Sequence of chain 14.B:
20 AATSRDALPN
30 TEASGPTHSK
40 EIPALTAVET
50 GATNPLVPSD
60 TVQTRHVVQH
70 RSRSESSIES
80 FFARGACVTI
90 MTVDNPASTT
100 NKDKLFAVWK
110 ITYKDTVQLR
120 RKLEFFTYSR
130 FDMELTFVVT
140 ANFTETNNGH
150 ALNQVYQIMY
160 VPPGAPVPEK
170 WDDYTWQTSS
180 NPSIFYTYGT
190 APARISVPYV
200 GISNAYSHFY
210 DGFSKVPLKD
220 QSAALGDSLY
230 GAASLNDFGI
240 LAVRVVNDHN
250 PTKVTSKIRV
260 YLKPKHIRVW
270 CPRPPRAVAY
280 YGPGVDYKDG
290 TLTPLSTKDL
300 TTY

The protein below binds the small molecule below.
Small molecule (SMILES): CCOC(=O)c1ccc(OCCCCC2CCN(c3ccc(C)nn3)CC2)cc1

Sequence of chain 14.D:
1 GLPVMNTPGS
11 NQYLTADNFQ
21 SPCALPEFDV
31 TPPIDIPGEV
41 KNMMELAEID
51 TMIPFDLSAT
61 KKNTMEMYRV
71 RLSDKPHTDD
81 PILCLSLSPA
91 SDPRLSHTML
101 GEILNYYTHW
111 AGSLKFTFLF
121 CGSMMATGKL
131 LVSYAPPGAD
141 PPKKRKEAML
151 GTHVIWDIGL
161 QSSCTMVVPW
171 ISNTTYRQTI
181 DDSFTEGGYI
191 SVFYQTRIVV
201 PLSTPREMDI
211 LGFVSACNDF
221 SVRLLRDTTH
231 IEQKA

Binding-site contacts:
Ligand atom C23 contacts residue PHE237 of chain 14.B at 3.8 Å (hydrophobic).
Ligand atom C13 contacts residue PHE237 of chain 14.B at 3.7 Å (hydrophobic).
Ligand atom C7 contacts residue TYR159 of chain 14.B at 3.7 Å (hydrophobic).
Ligand atom C20 contacts residue TYR112 of chain 14.B at 3.4 Å (hydrophobic).
Ligand atom C12 contacts residue VAL199 of chain 14.B at 3.7 Å (hydrophobic).
Ligand atom N4 contacts residue LEU240 of chain 14.B at 3.3 Å.
Ligand atom C21 contacts residue PHE237 of chain 14.B at 3.7 Å (hydrophobic).
Ligand atom C7 contacts residue VAL196 of chain 14.B at 3.5 Å (hydrophobic).
Ligand atom C13 contacts residue MET132 of chain 14.B at 3.8 Å (hydrophobic).
Ligand atom C26 contacts residue THR111 of chain 14.B at 3.6 Å.
Ligand atom C5 contacts residue TYR159 of chain 14.B at 3.7 Å (hydrophobic).
Ligand atom C3 contacts residue ALA24 of chain 14.D at 3.5 Å (hydrophobic).
Ligand atom C26 contacts residue LYS113 of chain 14.B at 3.7 Å.
Ligand atom C10 contacts residue MET132 of chain 14.B at 3.7 Å (hydrophobic).
Ligand atom O25 contacts residue TYR112 of chain 14.B at 3.4 Å.
Ligand atom C14 contacts residue VAL199 of chain 14.B at 3.8 Å (hydrophobic).
Ligand atom C18 contacts residue PHE237 of chain 14.B at 3.8 Å (hydrophobic).
Ligand atom N6 contacts residue VAL196 of chain 14.B at 3.8 Å.
Ligand atom C1 contacts residue ILE157 of chain 14.B at 3.4 Å (hydrophobic).
Ligand atom C21 contacts residue TYR112 of chain 14.B at 3.4 Å (hydrophobic).
Ligand atom C19 contacts residue PHE237 of chain 14.B at 3.5 Å (hydrophobic).
Ligand atom C8 contacts residue VAL196 of chain 14.B at 3.7 Å (hydrophobic).
Ligand atom C3 contacts residue PRO181 of chain 14.B at 3.7 Å (hydrophobic).
Ligand atom C4 contacts residue TYR159 of chain 14.B at 3.7 Å (hydrophobic).
Ligand atom C5 contacts residue ILE194 of chain 14.B at 3.8 Å (hydrophobic).
Ligand atom C4 contacts residue ALA24 of chain 14.D at 3.5 Å (hydrophobic).
Ligand atom C11 contacts residue LEU134 of chain 14.B at 3.8 Å (hydrophobic).
Ligand atom C3 contacts residue TYR159 of chain 14.B at 3.7 Å (hydrophobic).
Ligand atom C8 contacts residue TYR159 of chain 14.B at 3.5 Å (hydrophobic).
Ligand atom C27 contacts residue ASP236 of chain 14.B at 3.6 Å.
Ligand atom C14 contacts residue MET132 of chain 14.B at 3.5 Å (hydrophobic).
Ligand atom N3 contacts residue LEU240 of chain 14.B at 3.4 Å.
Ligand atom O25 contacts residue THR111 of chain 14.B at 3.4 Å (h-bond).
Ligand atom C23 contacts residue TYR112 of chain 14.B at 3.3 Å (hydrophobic).
Ligand atom C4 contacts residue ILE194 of chain 14.B at 3.8 Å (hydrophobic).
Ligand atom C20 contacts residue PHE237 of chain 14.B at 3.4 Å (hydrophobic).
Ligand atom C1 contacts residue ILE183 of chain 14.B at 3.5 Å (hydrophobic).
Ligand atom O24 contacts residue TYR112 of chain 14.B at 3.8 Å.
Ligand atom C15 contacts residue MET132 of chain 14.B at 3.6 Å (hydrophobic).
Ligand atom O16 contacts residue MET132 of chain 14.B at 3.6 Å.